Binding-site contacts:
Ligand atom C9 contacts residue MET96 of chain 1.A at 4.0 Å (hydrophobic).
Ligand atom C25 contacts residue ILE129 of chain 1.A at 3.8 Å (hydrophobic).
Ligand atom C7 contacts residue HIS120 of chain 1.A at 3.4 Å.
Ligand atom C33 contacts residue GLU98 of chain 1.A at 3.5 Å.
Ligand atom C10 contacts residue GLU98 of chain 1.A at 3.6 Å.
Ligand atom C27 contacts residue ILE129 of chain 1.A at 3.7 Å (hydrophobic).
Ligand atom C4 contacts residue PRO122 of chain 1.A at 3.5 Å (hydrophobic).
Ligand atom C15 contacts residue ILE124 of chain 1.A at 3.7 Å (hydrophobic).
Ligand atom CL contacts residue TRP117 of chain 1.A at 3.7 Å.
Ligand atom C10 contacts residue MET96 of chain 1.A at 3.5 Å (hydrophobic).
Ligand atom N2 contacts residue PRO122 of chain 1.A at 3.5 Å.
Ligand atom C23 contacts residue TRP80 of chain 1.A at 3.7 Å (hydrophobic).
Ligand atom C24 contacts residue ILE129 of chain 1.A at 3.8 Å (hydrophobic).
Ligand atom C19 contacts residue ILE124 of chain 1.A at 3.9 Å (hydrophobic).
Ligand atom C8 contacts residue HIS120 of chain 1.A at 3.4 Å.
Ligand atom CL contacts residue ILE124 of chain 1.A at 3.5 Å.
Ligand atom C3 contacts residue PRO122 of chain 1.A at 3.4 Å (hydrophobic).
Ligand atom N1 contacts residue PRO122 of chain 1.A at 3.4 Å.
Ligand atom C8 contacts residue PRO122 of chain 1.A at 3.8 Å (hydrophobic).
Ligand atom O29 contacts residue ILE129 of chain 1.A at 3.7 Å.
Ligand atom C26 contacts residue PRO125 of chain 1.A at 3.7 Å (hydrophobic).
Ligand atom O28 contacts residue ARG132 of chain 1.A at 2.6 Å (salt-bridge).
Ligand atom C17 contacts residue ILE124 of chain 1.A at 3.6 Å (hydrophobic).
Ligand atom CL contacts residue HIS120 of chain 1.A at 3.5 Å.
Ligand atom C31 contacts residue GLU98 of chain 1.A at 3.8 Å.
Ligand atom C20 contacts residue ILE124 of chain 1.A at 3.7 Å (hydrophobic).
Ligand atom C22 contacts residue TRP80 of chain 1.A at 3.5 Å (hydrophobic).
Ligand atom CL contacts residue PRO122 of chain 1.A at 3.7 Å.
Ligand atom C25 contacts residue PRO125 of chain 1.A at 3.6 Å (hydrophobic).
Ligand atom C6 contacts residue HIS120 of chain 1.A at 3.8 Å.
Ligand atom N36 contacts residue GLU98 of chain 1.A at 3.7 Å.
Ligand atom N34 contacts residue GLU98 of chain 1.A at 3.6 Å (salt-bridge).
Ligand atom C7 contacts residue PRO122 of chain 1.A at 3.2 Å (hydrophobic).
Ligand atom C5 contacts residue PRO122 of chain 1.A at 3.6 Å (hydrophobic).
Ligand atom C35 contacts residue GLU98 of chain 1.A at 2.7 Å.
Ligand atom C14 contacts residue ILE124 of chain 1.A at 3.6 Å (hydrophobic).
Ligand atom C8 contacts residue ILE124 of chain 1.A at 3.8 Å (hydrophobic).
Ligand atom O29 contacts residue ARG132 of chain 1.A at 3.0 Å (salt-bridge).
Ligand atom C9 contacts residue ARG97 of chain 1.A at 3.9 Å.
Ligand atom C27 contacts residue ARG132 of chain 1.A at 3.4 Å.

A small-molecule ligand and the protein it binds are described below.
Small molecule (SMILES): O=C(O)c1ccc(-c2ccc3c(c2)nc(-c2cn[nH]c2-c2cccc(Cl)c2)n3CCCn2ccnc2)cc1

Sequence of chain 1.A:
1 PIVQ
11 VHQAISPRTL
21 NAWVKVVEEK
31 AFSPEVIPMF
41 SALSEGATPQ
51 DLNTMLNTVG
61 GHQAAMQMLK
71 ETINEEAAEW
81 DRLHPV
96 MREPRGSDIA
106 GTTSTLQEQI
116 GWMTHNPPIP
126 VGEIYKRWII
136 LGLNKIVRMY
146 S